This protein binds this small molecule.
Small molecule (SMILES): Cc1c(Cc2ccccc2)nc(-c2ccco2)n1-c1c(Cl)cccc1Cl

Sequence of chain 1.A:
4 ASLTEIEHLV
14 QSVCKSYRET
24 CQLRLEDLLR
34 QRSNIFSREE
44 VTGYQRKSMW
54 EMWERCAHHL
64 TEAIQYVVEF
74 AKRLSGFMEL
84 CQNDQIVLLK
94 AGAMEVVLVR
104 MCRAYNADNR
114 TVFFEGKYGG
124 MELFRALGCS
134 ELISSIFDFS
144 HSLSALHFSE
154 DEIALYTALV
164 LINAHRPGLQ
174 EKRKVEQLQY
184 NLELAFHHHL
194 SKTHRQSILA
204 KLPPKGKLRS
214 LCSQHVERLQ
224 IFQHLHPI

Binding-site contacts:
Ligand atom C13 contacts residue ILE139 of chain 1.A at 3.9 Å (hydrophobic).
Ligand atom C9 contacts residue PHE117 of chain 1.A at 3.6 Å (hydrophobic).
Ligand atom C5 contacts residue PHE127 of chain 1.A at 3.7 Å (hydrophobic).
Ligand atom C37 contacts residue VAL100 of chain 1.A at 3.9 Å (hydrophobic).
Ligand atom C31 contacts residue TRP56 of chain 1.A at 3.8 Å (hydrophobic).
Ligand atom C33 contacts residue LEU222 of chain 1.A at 3.6 Å (hydrophobic).
Ligand atom C37 contacts residue LEU101 of chain 1.A at 3.6 Å (hydrophobic).
Ligand atom C21 contacts residue ILE136 of chain 1.A at 3.8 Å (hydrophobic).
Ligand atom C27 contacts residue LEU222 of chain 1.A at 3.8 Å (hydrophobic).
Ligand atom C15 contacts residue HIS218 of chain 1.A at 3.7 Å.
Ligand atom C5 contacts residue VAL115 of chain 1.A at 3.7 Å (hydrophobic).
Ligand atom C7 contacts residue PHE127 of chain 1.A at 3.6 Å (hydrophobic).
Ligand atom O36 contacts residue LEU63 of chain 1.A at 3.5 Å.
Ligand atom C21 contacts residue HIS218 of chain 1.A at 3.8 Å.
Ligand atom C27 contacts residue PHE225 of chain 1.A at 3.8 Å (hydrophobic).
Ligand atom C7 contacts residue VAL115 of chain 1.A at 3.9 Å (hydrophobic).
Ligand atom C39 contacts residue LEU63 of chain 1.A at 3.7 Å (hydrophobic).
Ligand atom C41 contacts residue LEU63 of chain 1.A at 3.8 Å (hydrophobic).
Ligand atom C31 contacts residue CYS59 of chain 1.A at 3.6 Å (hydrophobic).
Ligand atom N14 contacts residue ILE139 of chain 1.A at 3.4 Å.
Ligand atom C13 contacts residue HIS218 of chain 1.A at 3.7 Å.
Ligand atom N14 contacts residue HIS218 of chain 1.A at 2.8 Å (h-bond).
Ligand atom O36 contacts residue HIS218 of chain 1.A at 3.1 Å (h-bond).
Ligand atom C39 contacts residue VAL100 of chain 1.A at 3.6 Å (hydrophobic).
Ligand atom C17 contacts residue ILE136 of chain 1.A at 3.8 Å (hydrophobic).
Ligand atom C35 contacts residue LEU63 of chain 1.A at 3.7 Å (hydrophobic).
Ligand atom CL2 contacts residue PHE140 of chain 1.A at 3.7 Å.
Ligand atom C33 contacts residue CYS59 of chain 1.A at 3.9 Å (hydrophobic).
Ligand atom CL1 contacts residue CYS59 of chain 1.A at 3.5 Å.
Ligand atom C29 contacts residue TRP56 of chain 1.A at 3.4 Å (hydrophobic).
Ligand atom C31 contacts residue LEU222 of chain 1.A at 3.7 Å (hydrophobic).
Ligand atom C25 contacts residue LEU222 of chain 1.A at 3.7 Å (hydrophobic).
Ligand atom CL1 contacts residue HIS62 of chain 1.A at 3.6 Å.
Ligand atom C35 contacts residue HIS218 of chain 1.A at 3.9 Å.
Ligand atom C29 contacts residue LEU222 of chain 1.A at 3.8 Å (hydrophobic).
Ligand atom C17 contacts residue PHE127 of chain 1.A at 3.6 Å (hydrophobic).
Ligand atom C24 contacts residue LEU222 of chain 1.A at 3.6 Å (hydrophobic).
Ligand atom C37 contacts residue LEU63 of chain 1.A at 3.4 Å (hydrophobic).
Ligand atom C9 contacts residue HIS62 of chain 1.A at 3.6 Å.
Ligand atom CL2 contacts residue ILE139 of chain 1.A at 3.6 Å.